Sequence of chain 2.C:
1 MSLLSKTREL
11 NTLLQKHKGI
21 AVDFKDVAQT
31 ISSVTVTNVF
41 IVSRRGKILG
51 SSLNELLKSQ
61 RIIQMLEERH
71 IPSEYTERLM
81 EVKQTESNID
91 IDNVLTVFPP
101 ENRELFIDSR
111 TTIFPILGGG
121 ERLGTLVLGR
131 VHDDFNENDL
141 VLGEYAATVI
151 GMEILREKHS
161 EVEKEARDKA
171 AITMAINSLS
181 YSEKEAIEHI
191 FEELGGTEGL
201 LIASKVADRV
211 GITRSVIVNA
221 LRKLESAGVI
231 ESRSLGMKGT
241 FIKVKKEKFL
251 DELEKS

The small molecule below binds the protein below.
Small molecule (SMILES): CC[C@H](C)[C@H](N)C(=O)O

Binding-site contacts:
Ligand atom O contacts residue PRO72 of chain 2.C at 4.2 Å.
Ligand atom CG2 contacts residue THR96 of chain 2.C at 3.6 Å.
Ligand atom N contacts residue VAL94 of chain 2.C at 3.7 Å.
Ligand atom CG2 contacts residue PHE98 of chain 2.C at 3.4 Å (hydrophobic).
Ligand atom CD1 contacts residue VAL97 of chain 2.C at 3.9 Å (hydrophobic).
Ligand atom N contacts residue THR96 of chain 2.C at 2.8 Å (h-bond).
Ligand atom CG1 contacts residue MET65 of chain 2.C at 4.0 Å (hydrophobic).
Ligand atom OXT contacts residue PRO100 of chain 2.C at 3.4 Å.
Ligand atom CD1 contacts residue MET65 of chain 2.C at 4.0 Å (hydrophobic).
Ligand atom CB contacts residue VAL97 of chain 2.C at 4.0 Å (hydrophobic).
Ligand atom C contacts residue PRO100 of chain 2.C at 4.4 Å (hydrophobic).
Ligand atom N contacts residue TYR75 of chain 2.C at 4.2 Å.
Ligand atom C contacts residue ARG61 of chain 2.C at 3.4 Å.
Ligand atom CB contacts residue THR96 of chain 2.C at 3.2 Å.
Ligand atom CG1 contacts residue THR96 of chain 2.C at 4.5 Å.
Ligand atom O contacts residue ARG61 of chain 2.C at 2.3 Å (salt-bridge).
Ligand atom CB contacts residue PHE98 of chain 2.C at 4.5 Å (hydrophobic).
Ligand atom OXT contacts residue ARG61 of chain 2.C at 3.3 Å (salt-bridge).
Ligand atom CG1 contacts residue PRO72 of chain 2.C at 4.3 Å (hydrophobic).
Ligand atom N contacts residue PHE98 of chain 2.C at 4.4 Å.
Ligand atom CG2 contacts residue VAL97 of chain 2.C at 3.5 Å (hydrophobic).
Ligand atom CD1 contacts residue TYR75 of chain 2.C at 4.2 Å (hydrophobic).
Ligand atom CG2 contacts residue PRO99 of chain 2.C at 3.6 Å (hydrophobic).
Ligand atom CB contacts residue TYR75 of chain 2.C at 4.2 Å (hydrophobic).
Ligand atom CG1 contacts residue TYR75 of chain 2.C at 4.1 Å (hydrophobic).
Ligand atom CA contacts residue THR96 of chain 2.C at 3.5 Å.
Ligand atom CA contacts residue TYR75 of chain 2.C at 3.9 Å (hydrophobic).